Sequence of chain 1.A:
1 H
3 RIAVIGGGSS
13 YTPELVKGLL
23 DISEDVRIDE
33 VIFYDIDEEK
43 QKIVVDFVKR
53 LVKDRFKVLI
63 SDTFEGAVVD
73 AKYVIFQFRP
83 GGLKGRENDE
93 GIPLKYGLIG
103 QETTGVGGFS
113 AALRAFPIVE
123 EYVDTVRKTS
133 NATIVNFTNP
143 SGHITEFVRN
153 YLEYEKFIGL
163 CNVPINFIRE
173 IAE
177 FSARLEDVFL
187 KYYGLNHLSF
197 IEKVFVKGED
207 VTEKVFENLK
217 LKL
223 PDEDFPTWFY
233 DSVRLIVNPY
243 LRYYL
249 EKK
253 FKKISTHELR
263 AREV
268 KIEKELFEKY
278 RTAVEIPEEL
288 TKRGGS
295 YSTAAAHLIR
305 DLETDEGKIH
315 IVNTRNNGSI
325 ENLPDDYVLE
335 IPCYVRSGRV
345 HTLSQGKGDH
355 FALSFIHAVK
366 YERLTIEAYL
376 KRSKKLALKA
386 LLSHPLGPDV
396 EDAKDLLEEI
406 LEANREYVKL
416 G

A small-molecule ligand and the protein it binds are described below.
Small molecule (SMILES): O=P(O)(O)OC[C@H]1O[C@H](O)[C@H](O)[C@@H](O)[C@@H]1O

Binding-site contacts:
Ligand atom O3P contacts residue ARG88 of chain 1.A at 2.7 Å (salt-bridge).
Ligand atom O2P contacts residue VAL266 of chain 1.A at 3.8 Å.
Ligand atom C2 contacts residue ASN164 of chain 1.A at 3.4 Å.
Ligand atom C6 contacts residue GLU104 of chain 1.A at 3.4 Å.
Ligand atom O2P contacts residue ARG88 of chain 1.A at 2.9 Å (salt-bridge).
Ligand atom O5 contacts residue TYR242 of chain 1.A at 3.3 Å (h-bond).
Ligand atom O6 contacts residue GLY291 of chain 1.A at 3.7 Å.
Ligand atom O1 contacts residue ASN164 of chain 1.A at 4.0 Å.
Ligand atom O4 contacts residue GLU104 of chain 1.A at 3.7 Å.
Ligand atom O1P contacts residue ARG262 of chain 1.A at 3.4 Å (salt-bridge).
Ligand atom C1 contacts residue TYR242 of chain 1.A at 3.6 Å (hydrophobic).
Ligand atom O1P contacts residue GLY291 of chain 1.A at 3.3 Å.
Ligand atom O1 contacts residue TYR242 of chain 1.A at 3.4 Å (h-bond).
Ligand atom C3 contacts residue HIS193 of chain 1.A at 4.0 Å.
Ligand atom C3 contacts residue MN1 of chain 1.J at 2.9 Å.
Ligand atom C3 contacts residue NAD1 of chain 1.I at 3.8 Å.
Ligand atom O2 contacts residue MN1 of chain 1.J at 2.2 Å.
Ligand atom O3 contacts residue NAD1 of chain 1.I at 3.3 Å (h-bond).
Ligand atom O1P contacts residue TYR13 of chain 1.A at 3.9 Å.
Ligand atom O2 contacts residue HIS193 of chain 1.A at 3.3 Å (h-bond).
Ligand atom C2 contacts residue HIS193 of chain 1.A at 3.4 Å.
Ligand atom C4 contacts residue GLU104 of chain 1.A at 3.8 Å.
Ligand atom O2 contacts residue ASN164 of chain 1.A at 2.3 Å (h-bond).
Ligand atom O4 contacts residue NAD1 of chain 1.I at 3.7 Å.
Ligand atom C1 contacts residue ASN164 of chain 1.A at 3.7 Å.
Ligand atom C2 contacts residue MN1 of chain 1.J at 3.0 Å.
Ligand atom O3 contacts residue MN1 of chain 1.J at 2.2 Å.
Ligand atom O2P contacts residue ARG262 of chain 1.A at 2.8 Å (salt-bridge).
Ligand atom O3 contacts residue ASN141 of chain 1.A at 3.0 Å (h-bond).
Ligand atom O5 contacts residue GLY291 of chain 1.A at 3.8 Å.
Ligand atom P contacts residue ARG88 of chain 1.A at 3.7 Å.
Ligand atom O3P contacts residue TYR13 of chain 1.A at 4.0 Å.
Ligand atom O2 contacts residue NAD1 of chain 1.I at 3.7 Å.
Ligand atom O3 contacts residue HIS193 of chain 1.A at 3.3 Å (h-bond).
Ligand atom C2 contacts residue TYR242 of chain 1.A at 3.4 Å (hydrophobic).
Ligand atom C1 contacts residue GLY291 of chain 1.A at 3.8 Å.
Ligand atom O2 contacts residue CYS163 of chain 1.A at 3.9 Å.
Ligand atom O2 contacts residue VAL165 of chain 1.A at 3.8 Å.
Ligand atom C3 contacts residue ASN164 of chain 1.A at 3.8 Å.
Ligand atom O4 contacts residue ASN141 of chain 1.A at 3.9 Å.